Binding-site contacts:
Ligand atom C7 contacts residue ILE121 of chain 2.C at 4.4 Å (hydrophobic).
Ligand atom N2 contacts residue PHE120 of chain 2.C at 4.0 Å.
Ligand atom C3 contacts residue ASN81 of chain 2.C at 3.8 Å.
Ligand atom O7 contacts residue PHE120 of chain 2.C at 3.5 Å (h-bond).
Ligand atom O5 contacts residue ARG150 of chain 2.C at 4.4 Å.
Ligand atom C4 contacts residue ASN81 of chain 2.C at 4.3 Å.
Ligand atom C2 contacts residue ASN81 of chain 2.C at 2.4 Å.
Ligand atom O7 contacts residue ASN81 of chain 2.C at 4.1 Å.
Ligand atom O5 contacts residue ASN81 of chain 2.C at 2.4 Å (h-bond).
Ligand atom C2 contacts residue PHE120 of chain 2.C at 3.8 Å (hydrophobic).
Ligand atom C5 contacts residue ASN81 of chain 2.C at 3.7 Å.
Ligand atom C7 contacts residue ASN81 of chain 2.C at 3.7 Å.
Ligand atom C1 contacts residue ASN81 of chain 2.C at 1.5 Å.
Ligand atom C7 contacts residue PHE120 of chain 2.C at 4.1 Å (hydrophobic).
Ligand atom O3 contacts residue PHE120 of chain 2.C at 4.5 Å.
Ligand atom O7 contacts residue ILE121 of chain 2.C at 3.2 Å.
Ligand atom N2 contacts residue ASN81 of chain 2.C at 2.9 Å (h-bond).

Sequence of chain 2.C:
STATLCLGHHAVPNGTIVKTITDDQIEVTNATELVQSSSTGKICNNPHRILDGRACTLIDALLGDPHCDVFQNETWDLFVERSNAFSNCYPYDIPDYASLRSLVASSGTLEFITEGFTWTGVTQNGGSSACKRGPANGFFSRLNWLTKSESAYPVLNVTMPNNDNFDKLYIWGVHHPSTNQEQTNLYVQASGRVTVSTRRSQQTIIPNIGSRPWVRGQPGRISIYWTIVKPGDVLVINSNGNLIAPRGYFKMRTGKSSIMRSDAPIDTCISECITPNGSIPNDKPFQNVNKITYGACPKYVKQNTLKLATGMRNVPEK

This small molecule binds to this protein.
Small molecule (SMILES): CC(=O)N[C@@H]1[C@@H](O)[C@H](O)[C@@H](CO)O[C@H]1O